This small molecule binds to this protein.
Small molecule (SMILES): N#Cc1ccc(COC[C@H]2O[C@@H](n3c(NCc4ccc(Cl)c(Cl)c4)nc4c(N)ncnc43)[C@H](O)[C@@H]2O)cc1

Binding-site contacts:
Ligand atom O26 contacts residue GLU283 of chain 1.A at 2.5 Å (salt-bridge).
Ligand atom C14 contacts residue ASP381 of chain 1.A at 2.9 Å.
Ligand atom C12 contacts residue ASP381 of chain 1.A at 3.4 Å.
Ligand atom C2 contacts residue SER290 of chain 1.A at 3.5 Å.
Ligand atom N1 contacts residue ARG287 of chain 1.A at 3.7 Å.
Ligand atom O27 contacts residue LYS286 of chain 1.A at 3.5 Å (salt-bridge).
Ligand atom N10 contacts residue ARG357 of chain 1.A at 3.4 Å.
Ligand atom O22 contacts residue SER355 of chain 1.A at 3.2 Å (h-bond).
Ligand atom N5 contacts residue GLY354 of chain 1.A at 3.4 Å.
Ligand atom C8 contacts residue ARG287 of chain 1.A at 3.6 Å.
Ligand atom N38 contacts residue THR31 of chain 1.A at 3.1 Å (h-bond).
Ligand atom C17 contacts residue ARG287 of chain 1.A at 3.6 Å.
Ligand atom O22 contacts residue GLY354 of chain 1.A at 3.2 Å.
Ligand atom N38 contacts residue LYS73 of chain 1.A at 3.4 Å (salt-bridge).
Ligand atom C6 contacts residue GLY354 of chain 1.A at 3.7 Å.
Ligand atom C18 contacts residue ARG287 of chain 1.A at 3.4 Å.
Ligand atom C8 contacts residue GLY354 of chain 1.A at 3.5 Å.
Ligand atom N7 contacts residue ARG287 of chain 1.A at 3.6 Å.
Ligand atom N1 contacts residue SER290 of chain 1.A at 2.7 Å (h-bond).
Ligand atom N38 contacts residue PRO56 of chain 1.A at 3.5 Å.
Ligand atom O26 contacts residue LYS286 of chain 1.A at 2.8 Å (salt-bridge).
Ligand atom O27 contacts residue GLY245 of chain 1.A at 3.3 Å.
Ligand atom C21 contacts residue GLY354 of chain 1.A at 3.7 Å.
Ligand atom C35 contacts residue TYR32 of chain 1.A at 3.5 Å (hydrophobic).
Ligand atom C35 contacts residue THR31 of chain 1.A at 3.3 Å.
Ligand atom C37 contacts residue THR31 of chain 1.A at 3.5 Å.
Ligand atom C37 contacts residue LYS73 of chain 1.A at 3.5 Å.
Ligand atom N7 contacts residue ARG357 of chain 1.A at 3.1 Å (salt-bridge).
Ligand atom N38 contacts residue TYR58 of chain 1.A at 3.7 Å.
Ligand atom N3 contacts residue GLY354 of chain 1.A at 3.6 Å.
Ligand atom CL21 contacts residue ILE54 of chain 1.A at 3.5 Å.
Ligand atom C13 contacts residue ASP381 of chain 1.A at 3.6 Å.
Ligand atom C9 contacts residue GLY354 of chain 1.A at 3.3 Å.
Ligand atom N10 contacts residue ARG287 of chain 1.A at 3.7 Å.
Ligand atom C21 contacts residue SER355 of chain 1.A at 3.6 Å.
Ligand atom C2 contacts residue ILE358 of chain 1.A at 3.7 Å (hydrophobic).
Ligand atom C24 contacts residue GLU283 of chain 1.A at 3.3 Å.
Ligand atom C36 contacts residue TYR32 of chain 1.A at 3.2 Å (hydrophobic).
Ligand atom O27 contacts residue GLY217 of chain 1.A at 3.5 Å.
Ligand atom C12 contacts residue ARG357 of chain 1.A at 3.2 Å.

Sequence of chain 1.A:
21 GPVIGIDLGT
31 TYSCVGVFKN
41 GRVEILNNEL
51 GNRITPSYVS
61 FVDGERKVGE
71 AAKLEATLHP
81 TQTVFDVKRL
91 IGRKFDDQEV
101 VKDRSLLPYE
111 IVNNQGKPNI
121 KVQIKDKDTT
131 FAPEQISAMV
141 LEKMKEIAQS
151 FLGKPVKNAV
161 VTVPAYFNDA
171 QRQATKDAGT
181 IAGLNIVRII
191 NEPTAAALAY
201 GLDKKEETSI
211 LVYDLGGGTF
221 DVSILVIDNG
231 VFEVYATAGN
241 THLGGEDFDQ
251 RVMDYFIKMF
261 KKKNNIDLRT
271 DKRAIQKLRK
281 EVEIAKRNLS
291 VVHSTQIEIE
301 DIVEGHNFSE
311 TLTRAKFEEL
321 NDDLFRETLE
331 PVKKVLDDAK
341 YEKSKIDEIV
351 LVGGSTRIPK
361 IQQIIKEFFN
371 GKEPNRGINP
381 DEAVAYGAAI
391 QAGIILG